Binding-site contacts:
Ligand atom O6 contacts residue PRO96 of chain 1.C at 4.2 Å.
Ligand atom C2 contacts residue SER307 of chain 1.C at 3.7 Å.
Ligand atom O6 contacts residue GLU95 of chain 1.C at 3.1 Å (salt-bridge).
Ligand atom C1 contacts residue SER307 of chain 1.C at 3.7 Å.
Ligand atom C3 contacts residue SER306 of chain 1.C at 4.5 Å.
Ligand atom O3 contacts residue CYS305 of chain 1.C at 3.1 Å (h-bond).
Ligand atom C2 contacts residue ASN146 of chain 1.C at 2.4 Å.
Ligand atom C7 contacts residue ASN245 of chain 1.C at 4.0 Å.
Ligand atom C8 contacts residue SER307 of chain 1.C at 4.2 Å.
Ligand atom O5 contacts residue SER306 of chain 1.C at 4.4 Å.
Ligand atom C4 contacts residue CYS305 of chain 1.C at 4.1 Å (hydrophobic).
Ligand atom O7 contacts residue VAL138 of chain 1.C at 3.8 Å.
Ligand atom C4 contacts residue GLU95 of chain 1.C at 3.8 Å.
Ligand atom C5 contacts residue ASN146 of chain 1.C at 3.6 Å.
Ligand atom O5 contacts residue ASN146 of chain 1.C at 2.3 Å (h-bond).
Ligand atom N2 contacts residue ASN146 of chain 1.C at 2.9 Å (h-bond).
Ligand atom O7 contacts residue ASN245 of chain 1.C at 3.9 Å.
Ligand atom C5 contacts residue GLU95 of chain 1.C at 4.2 Å.
Ligand atom C1 contacts residue SER306 of chain 1.C at 4.2 Å.
Ligand atom O3 contacts residue ASN245 of chain 1.C at 4.5 Å.
Ligand atom C3 contacts residue CYS305 of chain 1.C at 3.7 Å (hydrophobic).
Ligand atom N2 contacts residue SER307 of chain 1.C at 3.0 Å (h-bond).
Ligand atom O7 contacts residue PRO96 of chain 1.C at 3.4 Å.
Ligand atom C1 contacts residue ASN146 of chain 1.C at 1.4 Å.
Ligand atom C5 contacts residue SER306 of chain 1.C at 3.9 Å.
Ligand atom C8 contacts residue LEU145 of chain 1.C at 3.8 Å (hydrophobic).
Ligand atom C7 contacts residue ASN146 of chain 1.C at 3.6 Å.
Ligand atom C8 contacts residue VAL138 of chain 1.C at 3.6 Å (hydrophobic).
Ligand atom C3 contacts residue SER307 of chain 1.C at 3.9 Å.
Ligand atom C7 contacts residue VAL138 of chain 1.C at 3.9 Å (hydrophobic).
Ligand atom C4 contacts residue ASN146 of chain 1.C at 4.1 Å.
Ligand atom C8 contacts residue ASN245 of chain 1.C at 3.7 Å.
Ligand atom C7 contacts residue SER307 of chain 1.C at 4.1 Å.
Ligand atom O6 contacts residue ARG136 of chain 1.C at 3.8 Å.
Ligand atom C3 contacts residue ASN146 of chain 1.C at 3.7 Å.
Ligand atom C8 contacts residue PHE244 of chain 1.C at 4.2 Å (hydrophobic).
Ligand atom O4 contacts residue GLU95 of chain 1.C at 3.0 Å (salt-bridge).
Ligand atom C6 contacts residue GLU95 of chain 1.C at 3.3 Å.
Ligand atom O4 contacts residue CYS305 of chain 1.C at 3.4 Å.
Ligand atom O7 contacts residue ASN146 of chain 1.C at 3.8 Å.

Sequence of chain 1.C:
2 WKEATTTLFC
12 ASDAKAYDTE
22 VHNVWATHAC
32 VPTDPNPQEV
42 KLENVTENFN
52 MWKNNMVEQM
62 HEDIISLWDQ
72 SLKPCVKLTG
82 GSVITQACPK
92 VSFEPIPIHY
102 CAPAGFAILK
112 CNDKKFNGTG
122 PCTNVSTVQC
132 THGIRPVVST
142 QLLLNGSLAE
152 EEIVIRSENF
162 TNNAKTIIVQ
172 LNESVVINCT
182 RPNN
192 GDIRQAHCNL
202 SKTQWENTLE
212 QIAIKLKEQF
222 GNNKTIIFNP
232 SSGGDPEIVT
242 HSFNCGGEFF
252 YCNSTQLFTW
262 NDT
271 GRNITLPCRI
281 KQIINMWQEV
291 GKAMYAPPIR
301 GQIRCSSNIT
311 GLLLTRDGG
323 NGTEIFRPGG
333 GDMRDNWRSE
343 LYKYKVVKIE

The small molecule below binds the protein below.
Small molecule (SMILES): CC(=O)N[C@@H]1[C@@H](O)[C@H](O)[C@@H](CO)O[C@H]1O